Sequence of chain 1.A:
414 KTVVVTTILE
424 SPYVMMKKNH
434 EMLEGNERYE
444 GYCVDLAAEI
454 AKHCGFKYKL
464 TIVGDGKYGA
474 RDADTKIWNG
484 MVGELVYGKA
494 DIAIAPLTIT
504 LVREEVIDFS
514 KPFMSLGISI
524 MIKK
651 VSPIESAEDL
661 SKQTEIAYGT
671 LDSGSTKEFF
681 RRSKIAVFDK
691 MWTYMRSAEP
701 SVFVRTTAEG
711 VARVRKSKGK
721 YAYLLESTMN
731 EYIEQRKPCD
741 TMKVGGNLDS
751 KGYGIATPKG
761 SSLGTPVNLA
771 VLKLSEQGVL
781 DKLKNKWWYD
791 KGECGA

A small-molecule ligand and the protein it binds are described below.
Small molecule (SMILES): N[C@@H](CCC(=O)O)C(=O)O

Binding-site contacts:
Ligand atom OXT contacts residue TYR471 of chain 1.A at 3.5 Å.
Ligand atom N contacts residue TYR471 of chain 1.A at 3.5 Å.
Ligand atom N contacts residue PRO499 of chain 1.A at 3.0 Å (h-bond).
Ligand atom CA contacts residue GLU726 of chain 1.A at 3.2 Å.
Ligand atom CG contacts residue LEU671 of chain 1.A at 3.7 Å (hydrophobic).
Ligand atom C contacts residue ARG506 of chain 1.A at 3.4 Å.
Ligand atom O contacts residue ARG506 of chain 1.A at 3.3 Å (salt-bridge).
Ligand atom CA contacts residue TYR471 of chain 1.A at 3.9 Å (hydrophobic).
Ligand atom OE2 contacts residue THR676 of chain 1.A at 3.1 Å (h-bond).
Ligand atom OE1 contacts residue GLU726 of chain 1.A at 3.3 Å.
Ligand atom CA contacts residue THR501 of chain 1.A at 3.3 Å.
Ligand atom OXT contacts residue THR501 of chain 1.A at 3.9 Å.
Ligand atom C contacts residue THR501 of chain 1.A at 3.3 Å.
Ligand atom CB contacts residue TYR471 of chain 1.A at 3.6 Å (hydrophobic).
Ligand atom CB contacts residue GLU726 of chain 1.A at 3.9 Å.
Ligand atom CB contacts residue SER675 of chain 1.A at 4.0 Å.
Ligand atom OE1 contacts residue THR676 of chain 1.A at 3.8 Å.
Ligand atom OE1 contacts residue LEU725 of chain 1.A at 4.0 Å.
Ligand atom N contacts residue GLU726 of chain 1.A at 3.3 Å (salt-bridge).
Ligand atom N contacts residue THR501 of chain 1.A at 3.5 Å (h-bond).
Ligand atom OE2 contacts residue GLU726 of chain 1.A at 3.7 Å.
Ligand atom CD contacts residue THR676 of chain 1.A at 4.0 Å.
Ligand atom CA contacts residue PRO499 of chain 1.A at 4.0 Å (hydrophobic).
Ligand atom OXT contacts residue ARG506 of chain 1.A at 2.7 Å (salt-bridge).
Ligand atom C contacts residue SER675 of chain 1.A at 4.0 Å.
Ligand atom O contacts residue LEU500 of chain 1.A at 3.3 Å.
Ligand atom OXT contacts residue SER675 of chain 1.A at 3.3 Å.
Ligand atom CD contacts residue GLU726 of chain 1.A at 3.4 Å.
Ligand atom O contacts residue THR501 of chain 1.A at 3.0 Å (h-bond).
Ligand atom C contacts residue TYR471 of chain 1.A at 3.5 Å (hydrophobic).
Ligand atom O contacts residue TYR471 of chain 1.A at 3.1 Å.
Ligand atom CG contacts residue GLU726 of chain 1.A at 3.7 Å.
Ligand atom C contacts residue PRO499 of chain 1.A at 3.9 Å (hydrophobic).
Ligand atom OXT contacts residue GLY674 of chain 1.A at 3.8 Å.
Ligand atom OE2 contacts residue SER675 of chain 1.A at 3.4 Å (h-bond).
Ligand atom N contacts residue TYR753 of chain 1.A at 3.8 Å.
Ligand atom CG contacts residue TYR471 of chain 1.A at 4.0 Å (hydrophobic).
Ligand atom CA contacts residue SER675 of chain 1.A at 4.2 Å.
Ligand atom O contacts residue PRO499 of chain 1.A at 3.0 Å (h-bond).
Ligand atom CD contacts residue LEU671 of chain 1.A at 4.2 Å (hydrophobic).